Binding-site contacts:
Ligand atom O2' contacts residue ASP401 of chain 1.A at 2.4 Å (salt-bridge).
Ligand atom O2' contacts residue SER609 of chain 1.A at 3.7 Å.
Ligand atom OP2 contacts residue SER676 of chain 1.A at 3.6 Å.
Ligand atom C5' contacts residue GLU407 of chain 1.A at 3.3 Å.
Ligand atom OP1 contacts residue GLU407 of chain 1.A at 3.4 Å (salt-bridge).
Ligand atom O4' contacts residue SER609 of chain 1.A at 3.6 Å.
Ligand atom OP1 contacts residue ASN409 of chain 1.A at 3.0 Å (h-bond).
Ligand atom OP1 contacts residue TYR693 of chain 1.A at 2.4 Å (h-bond).
Ligand atom O3' contacts residue ASP401 of chain 1.A at 2.8 Å (salt-bridge).
Ligand atom O3' contacts residue HIS406 of chain 1.A at 3.0 Å (h-bond).
Ligand atom P contacts residue ARG633 of chain 1.A at 3.7 Å.
Ligand atom C4' contacts residue MET612 of chain 1.A at 3.7 Å (hydrophobic).
Ligand atom O5' contacts residue GLU407 of chain 1.A at 3.7 Å.
Ligand atom P contacts residue SER676 of chain 1.A at 3.0 Å.
Ligand atom OP2 contacts residue ARG633 of chain 1.A at 2.7 Å (salt-bridge).
Ligand atom C5' contacts residue ASP401 of chain 1.A at 3.1 Å.
Ligand atom O2' contacts residue ILE400 of chain 1.A at 3.3 Å (h-bond).
Ligand atom OP1 contacts residue ASP401 of chain 1.A at 3.7 Å.
Ligand atom O2' contacts residue MET687 of chain 1.A at 3.2 Å.
Ligand atom O3' contacts residue SER675 of chain 1.A at 3.7 Å.
Ligand atom C3' contacts residue ASP401 of chain 1.A at 3.5 Å.
Ligand atom O3' contacts residue MET612 of chain 1.A at 3.4 Å.
Ligand atom O3' contacts residue ASP410 of chain 1.A at 3.2 Å (salt-bridge).
Ligand atom C5' contacts residue SER674 of chain 1.A at 3.6 Å.
Ligand atom OP1 contacts residue ARG633 of chain 1.A at 3.6 Å.
Ligand atom OP1 contacts residue ASP410 of chain 1.A at 3.0 Å (salt-bridge).
Ligand atom OP1 contacts residue SER676 of chain 1.A at 2.2 Å (h-bond).
Ligand atom C5' contacts residue SER675 of chain 1.A at 3.6 Å.
Ligand atom OP1 contacts residue THR697 of chain 1.A at 3.1 Å.
Ligand atom O3' contacts residue HIS685 of chain 1.A at 3.5 Å (h-bond).
Ligand atom C5' contacts residue HIS685 of chain 1.A at 3.5 Å.
Ligand atom P contacts residue TYR693 of chain 1.A at 3.6 Å.
Ligand atom C2' contacts residue ASP401 of chain 1.A at 3.4 Å.
Ligand atom OP1 contacts residue HIS685 of chain 1.A at 3.6 Å (h-bond).
Ligand atom P contacts residue ASP410 of chain 1.A at 3.7 Å.
Ligand atom O3' contacts residue TYR693 of chain 1.A at 3.6 Å (h-bond).
Ligand atom O3' contacts residue GLU407 of chain 1.A at 3.3 Å (salt-bridge).
Ligand atom C5' contacts residue ASP410 of chain 1.A at 3.6 Å.
Ligand atom OP1 contacts residue SER675 of chain 1.A at 3.6 Å (h-bond).
Ligand atom O3' contacts residue SER676 of chain 1.A at 2.9 Å (h-bond).

A protein and the small-molecule ligand that binds it are described below.
Small molecule (SMILES): Nc1ccn([C@@H]2O[C@H](CO[P](=O)(O)O[C@H]3[C@@H](O)[C@H](n4cnc5c(N)ncnc54)O[C@@H]3CO[P](=O)(O)O[C@H]3[C@@H](O)[C@H](n4ccc(=O)[nH]c4=O)O[C@@H]3CO[P](=O)(O)O[C@H]3[C@@H](O)[C@H](n4cnc5c(N)ncnc54)O[C@@H]3CO[P](=O)(O)O[C@H]3[C@@H](O)[C@H](n4cnc5c(=O)nc(N)[nH]c54)O[C@@H]3CO[P](=O)(O)O[C@H]3[C@@H](O)CO[C@@H]3COP(=O)=O)[C@@H](O)[C@H]2O)c(=O)n1

Sequence of chain 1.A:
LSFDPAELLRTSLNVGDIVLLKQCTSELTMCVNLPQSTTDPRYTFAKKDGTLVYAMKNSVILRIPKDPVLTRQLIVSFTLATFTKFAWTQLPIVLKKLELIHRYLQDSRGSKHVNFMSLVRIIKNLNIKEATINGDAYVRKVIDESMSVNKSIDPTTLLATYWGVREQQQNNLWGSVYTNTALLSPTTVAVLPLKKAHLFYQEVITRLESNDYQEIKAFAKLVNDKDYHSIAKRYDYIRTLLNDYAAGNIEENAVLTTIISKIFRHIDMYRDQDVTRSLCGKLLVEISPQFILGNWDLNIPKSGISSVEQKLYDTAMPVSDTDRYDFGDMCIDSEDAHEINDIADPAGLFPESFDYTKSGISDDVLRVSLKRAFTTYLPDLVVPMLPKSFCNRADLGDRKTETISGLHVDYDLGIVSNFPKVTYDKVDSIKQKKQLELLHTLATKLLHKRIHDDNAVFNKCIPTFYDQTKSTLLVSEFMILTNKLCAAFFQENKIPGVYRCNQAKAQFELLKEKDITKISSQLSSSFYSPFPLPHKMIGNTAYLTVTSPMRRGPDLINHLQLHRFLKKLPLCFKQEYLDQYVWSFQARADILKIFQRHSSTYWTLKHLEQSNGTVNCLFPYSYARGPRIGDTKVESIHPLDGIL